Sequence of chain 1.C:
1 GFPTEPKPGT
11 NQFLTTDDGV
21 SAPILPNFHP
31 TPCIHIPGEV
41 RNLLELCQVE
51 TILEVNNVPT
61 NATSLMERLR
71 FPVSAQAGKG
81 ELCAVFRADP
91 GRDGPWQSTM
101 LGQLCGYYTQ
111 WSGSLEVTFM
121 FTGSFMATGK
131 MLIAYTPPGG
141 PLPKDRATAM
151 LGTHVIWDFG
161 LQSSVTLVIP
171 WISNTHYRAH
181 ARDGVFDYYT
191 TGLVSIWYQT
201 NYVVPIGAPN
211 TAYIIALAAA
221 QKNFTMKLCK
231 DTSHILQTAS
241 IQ

Sequence of chain 2.C:
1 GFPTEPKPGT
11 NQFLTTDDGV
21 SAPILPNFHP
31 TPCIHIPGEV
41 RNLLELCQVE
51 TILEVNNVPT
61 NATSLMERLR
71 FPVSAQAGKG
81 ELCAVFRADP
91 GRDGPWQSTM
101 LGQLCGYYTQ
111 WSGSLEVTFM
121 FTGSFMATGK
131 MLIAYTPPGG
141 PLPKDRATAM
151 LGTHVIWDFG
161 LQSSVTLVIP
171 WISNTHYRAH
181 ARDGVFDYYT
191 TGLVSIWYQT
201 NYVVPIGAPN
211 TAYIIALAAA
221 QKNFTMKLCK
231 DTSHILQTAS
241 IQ

Binding-site contacts:
Ligand atom C2A contacts residue TRP203 of chain 1.A at 3.6 Å (hydrophobic).
Ligand atom C4B contacts residue TRP203 of chain 1.A at 3.6 Å (hydrophobic).
Ligand atom C6C contacts residue TYR201 of chain 1.A at 4.0 Å (hydrophobic).
Ligand atom C4C contacts residue VAL192 of chain 1.A at 3.5 Å (hydrophobic).
Ligand atom C5C contacts residue PHE135 of chain 1.A at 3.5 Å (hydrophobic).
Ligand atom C5A contacts residue ASN228 of chain 1.A at 4.0 Å.
Ligand atom C5 contacts residue PHE155 of chain 1.A at 3.9 Å (hydrophobic).
Ligand atom C2B contacts residue TRP203 of chain 1.A at 4.1 Å (hydrophobic).
Ligand atom C2B contacts residue TYR201 of chain 1.A at 3.4 Å (hydrophobic).
Ligand atom N2 contacts residue PHE155 of chain 1.A at 3.6 Å.
Ligand atom C6B contacts residue ILE113 of chain 1.A at 4.0 Å (hydrophobic).
Ligand atom O1B contacts residue MET230 of chain 1.A at 4.0 Å.
Ligand atom C4A contacts residue THR114 of chain 1.A at 3.6 Å.
Ligand atom C2C contacts residue VAL192 of chain 1.A at 3.7 Å (hydrophobic).
Ligand atom C5C contacts residue ILE111 of chain 1.A at 3.7 Å (hydrophobic).
Ligand atom C5B contacts residue ILE113 of chain 1.A at 3.5 Å (hydrophobic).
Ligand atom C7C contacts residue MET230 of chain 1.A at 4.0 Å (hydrophobic).
Ligand atom C5B contacts residue ILE111 of chain 1.A at 4.0 Å (hydrophobic).
Ligand atom O1 contacts residue PHE233 of chain 1.A at 3.1 Å.
Ligand atom N2 contacts residue PHE233 of chain 1.A at 3.8 Å.
Ligand atom C4B contacts residue ASN228 of chain 1.A at 4.0 Å.
Ligand atom C5 contacts residue PHE233 of chain 1.A at 3.9 Å (hydrophobic).
Ligand atom O1B contacts residue TYR201 of chain 1.A at 3.4 Å.
Ligand atom O1A contacts residue TRP203 of chain 1.A at 3.3 Å.
Ligand atom C31 contacts residue ILE24 of chain 1.C at 3.6 Å (hydrophobic).
Ligand atom C3B contacts residue ASN228 of chain 1.A at 4.0 Å.
Ligand atom C4C contacts residue PHE135 of chain 1.A at 3.7 Å (hydrophobic).
Ligand atom C31 contacts residue PRO177 of chain 1.A at 3.9 Å (hydrophobic).
Ligand atom N3A contacts residue ASP112 of chain 1.A at 2.8 Å (salt-bridge).
Ligand atom C4 contacts residue VAL190 of chain 1.A at 3.8 Å (hydrophobic).
Ligand atom O1A contacts residue ASN228 of chain 1.A at 3.7 Å.
Ligand atom C5B contacts residue ASP112 of chain 1.A at 3.9 Å.
Ligand atom O1 contacts residue PHE155 of chain 1.A at 3.5 Å.
Ligand atom C3 contacts residue PHE155 of chain 1.A at 4.0 Å (hydrophobic).
Ligand atom C4A contacts residue ASP112 of chain 1.A at 3.0 Å.
Ligand atom C3C contacts residue PHE135 of chain 1.A at 3.8 Å (hydrophobic).
Ligand atom C4 contacts residue ILE24 of chain 1.C at 4.0 Å (hydrophobic).
Ligand atom C31 contacts residue VAL179 of chain 1.A at 3.5 Å (hydrophobic).
Ligand atom C3B contacts residue TRP203 of chain 1.A at 3.2 Å (hydrophobic).
Ligand atom N3A contacts residue ILE113 of chain 1.A at 3.7 Å.

A small-molecule ligand and the protein it binds are described below.
Small molecule (SMILES): Cc1cc(CCCCCCCOc2ccc(C3=NCCO3)cc2)on1

Sequence of chain 1.A:
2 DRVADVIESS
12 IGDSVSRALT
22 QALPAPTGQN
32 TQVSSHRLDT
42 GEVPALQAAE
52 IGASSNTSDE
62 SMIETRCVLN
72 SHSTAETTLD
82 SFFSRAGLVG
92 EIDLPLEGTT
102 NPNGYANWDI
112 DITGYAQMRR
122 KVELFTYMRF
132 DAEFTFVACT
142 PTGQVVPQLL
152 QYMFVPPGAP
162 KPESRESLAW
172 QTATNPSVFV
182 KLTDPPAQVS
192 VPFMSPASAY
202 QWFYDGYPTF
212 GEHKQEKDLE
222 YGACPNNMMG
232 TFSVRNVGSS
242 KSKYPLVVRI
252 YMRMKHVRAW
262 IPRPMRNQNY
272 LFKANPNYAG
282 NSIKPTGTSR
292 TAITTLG